A small-molecule ligand and the protein it binds are described below.
Small molecule (SMILES): CC(=O)N[C@@H]1[C@@H](O)[C@H](O)[C@@H](CO)O[C@H]1O

Sequence of chain 1.A:
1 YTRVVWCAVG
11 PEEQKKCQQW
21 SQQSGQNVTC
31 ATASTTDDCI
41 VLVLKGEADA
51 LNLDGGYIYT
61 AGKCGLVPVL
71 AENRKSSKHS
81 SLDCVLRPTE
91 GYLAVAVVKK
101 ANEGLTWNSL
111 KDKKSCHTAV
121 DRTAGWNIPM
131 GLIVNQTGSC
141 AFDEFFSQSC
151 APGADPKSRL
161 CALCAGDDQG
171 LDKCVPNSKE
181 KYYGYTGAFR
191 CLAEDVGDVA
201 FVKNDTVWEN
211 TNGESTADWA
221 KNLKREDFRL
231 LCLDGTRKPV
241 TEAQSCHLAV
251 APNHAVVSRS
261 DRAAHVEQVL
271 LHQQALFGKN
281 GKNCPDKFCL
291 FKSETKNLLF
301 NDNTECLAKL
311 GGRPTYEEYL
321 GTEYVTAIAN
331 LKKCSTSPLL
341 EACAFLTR

Binding-site contacts:
Ligand atom O6 contacts residue GLN136 of chain 1.A at 4.1 Å.
Ligand atom O5 contacts residue ASN135 of chain 1.A at 2.4 Å (h-bond).
Ligand atom C4 contacts residue ASN135 of chain 1.A at 4.1 Å.
Ligand atom C8 contacts residue LEU132 of chain 1.A at 4.1 Å (hydrophobic).
Ligand atom C7 contacts residue THR326 of chain 1.A at 4.2 Å.
Ligand atom C8 contacts residue THR326 of chain 1.A at 3.8 Å.
Ligand atom O7 contacts residue ASN135 of chain 1.A at 3.4 Å (h-bond).
Ligand atom C7 contacts residue LEU132 of chain 1.A at 4.4 Å (hydrophobic).
Ligand atom C2 contacts residue ASN135 of chain 1.A at 2.4 Å.
Ligand atom C3 contacts residue ASN135 of chain 1.A at 3.8 Å.
Ligand atom O7 contacts residue LEU132 of chain 1.A at 4.0 Å.
Ligand atom C5 contacts residue ASN135 of chain 1.A at 3.7 Å.
Ligand atom C1 contacts residue ASN135 of chain 1.A at 1.4 Å.
Ligand atom N2 contacts residue THR326 of chain 1.A at 4.2 Å.
Ligand atom C8 contacts residue GLU323 of chain 1.A at 3.9 Å.
Ligand atom N2 contacts residue ASN135 of chain 1.A at 2.9 Å (h-bond).
Ligand atom O6 contacts residue ASN135 of chain 1.A at 4.0 Å.
Ligand atom C7 contacts residue ASN135 of chain 1.A at 3.4 Å.